Binding-site contacts:
Ligand atom C6 contacts residue ASP45 of chain 3.A at 3.5 Å.
Ligand atom N5 contacts residue THR161 of chain 3.A at 2.6 Å (h-bond).
Ligand atom C8 contacts residue ASP45 of chain 3.A at 3.7 Å.
Ligand atom N12 contacts residue TYR163 of chain 3.A at 3.6 Å.
Ligand atom O5 contacts residue ASN122 of chain 3.A at 3.5 Å (h-bond).
Ligand atom C12 contacts residue ASP45 of chain 3.A at 3.6 Å.
Ligand atom N12 contacts residue ALA185 of chain 2.A at 3.0 Å (h-bond).
Ligand atom N4 contacts residue THR161 of chain 3.A at 3.7 Å.
Ligand atom O8 contacts residue HIS223 of chain 3.A at 2.9 Å (h-bond).
Ligand atom O7 contacts residue GLY46 of chain 3.A at 3.7 Å.
Ligand atom O2 contacts residue ASP45 of chain 3.A at 2.8 Å (salt-bridge).
Ligand atom C24 contacts residue SER166 of chain 3.A at 3.1 Å.
Ligand atom C13 contacts residue ASP45 of chain 3.A at 3.6 Å.
Ligand atom C27 contacts residue HIS223 of chain 3.A at 3.2 Å.
Ligand atom N12 contacts residue ASP150 of chain 2.A at 3.0 Å (salt-bridge).
Ligand atom N11 contacts residue SER166 of chain 3.A at 3.1 Å (h-bond).
Ligand atom O5 contacts residue GLU123 of chain 3.A at 2.5 Å (salt-bridge).
Ligand atom N5 contacts residue PHE74 of chain 3.A at 3.5 Å.
Ligand atom O5 contacts residue TYR163 of chain 3.A at 3.2 Å (h-bond).
Ligand atom C22 contacts residue TYR163 of chain 3.A at 3.7 Å (hydrophobic).
Ligand atom C10 contacts residue THR161 of chain 3.A at 3.6 Å.
Ligand atom C11 contacts residue THR161 of chain 3.A at 3.2 Å.
Ligand atom N4 contacts residue SER158 of chain 3.A at 3.0 Å (h-bond).
Ligand atom C19 contacts residue GLU123 of chain 3.A at 3.3 Å.
Ligand atom C20 contacts residue GLU123 of chain 3.A at 3.2 Å.
Ligand atom C11 contacts residue PHE74 of chain 3.A at 3.7 Å (hydrophobic).
Ligand atom O6 contacts residue GLU123 of chain 3.A at 2.6 Å (salt-bridge).
Ligand atom N4 contacts residue TYR75 of chain 3.A at 3.4 Å (h-bond).
Ligand atom C25 contacts residue TYR163 of chain 3.A at 3.6 Å (hydrophobic).
Ligand atom N3 contacts residue ASN122 of chain 3.A at 2.9 Å (h-bond).
Ligand atom N4 contacts residue ASN122 of chain 3.A at 3.0 Å (h-bond).
Ligand atom O7 contacts residue HIS223 of chain 3.A at 3.4 Å.
Ligand atom N10 contacts residue TYR163 of chain 3.A at 3.5 Å (h-bond).
Ligand atom N11 contacts residue ALA185 of chain 2.A at 3.7 Å.
Ligand atom O5 contacts residue ALA162 of chain 3.A at 3.2 Å.
Ligand atom N2 contacts residue ASP45 of chain 3.A at 3.5 Å (salt-bridge).
Ligand atom C10 contacts residue ALA162 of chain 3.A at 3.6 Å (hydrophobic).
Ligand atom C9 contacts residue ALA162 of chain 3.A at 3.6 Å (hydrophobic).
Ligand atom O6 contacts residue ASN122 of chain 3.A at 3.1 Å (h-bond).
Ligand atom N contacts residue PRO132 of chain 2.A at 3.6 Å.

Sequence of chain 2.A:
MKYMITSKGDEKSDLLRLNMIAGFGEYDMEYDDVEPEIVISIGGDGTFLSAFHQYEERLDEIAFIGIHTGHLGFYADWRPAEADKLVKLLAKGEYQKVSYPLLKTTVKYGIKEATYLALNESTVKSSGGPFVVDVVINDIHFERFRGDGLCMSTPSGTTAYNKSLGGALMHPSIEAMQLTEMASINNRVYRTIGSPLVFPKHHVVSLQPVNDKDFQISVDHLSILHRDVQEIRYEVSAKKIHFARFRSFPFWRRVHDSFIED

Sequence of chain 3.A:
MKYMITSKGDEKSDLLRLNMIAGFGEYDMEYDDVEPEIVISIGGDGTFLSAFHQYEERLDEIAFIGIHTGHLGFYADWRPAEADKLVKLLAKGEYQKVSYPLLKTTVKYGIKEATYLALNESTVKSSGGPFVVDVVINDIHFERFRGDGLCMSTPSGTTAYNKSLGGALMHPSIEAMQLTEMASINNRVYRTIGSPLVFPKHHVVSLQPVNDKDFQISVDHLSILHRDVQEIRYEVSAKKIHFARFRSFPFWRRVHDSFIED

This small molecule binds to this protein.
Small molecule (SMILES): NCCC(=O)NC[C@H]1O[C@@H](n2c(C#CCN(CC(=O)O)C[C@H]3O[C@@H](n4cnc5c(N)ncnc54)[C@H](O)[C@@H]3O)nc3c(N)ncnc32)[C@H](O)[C@@H]1O